Sequence of chain 4.A:
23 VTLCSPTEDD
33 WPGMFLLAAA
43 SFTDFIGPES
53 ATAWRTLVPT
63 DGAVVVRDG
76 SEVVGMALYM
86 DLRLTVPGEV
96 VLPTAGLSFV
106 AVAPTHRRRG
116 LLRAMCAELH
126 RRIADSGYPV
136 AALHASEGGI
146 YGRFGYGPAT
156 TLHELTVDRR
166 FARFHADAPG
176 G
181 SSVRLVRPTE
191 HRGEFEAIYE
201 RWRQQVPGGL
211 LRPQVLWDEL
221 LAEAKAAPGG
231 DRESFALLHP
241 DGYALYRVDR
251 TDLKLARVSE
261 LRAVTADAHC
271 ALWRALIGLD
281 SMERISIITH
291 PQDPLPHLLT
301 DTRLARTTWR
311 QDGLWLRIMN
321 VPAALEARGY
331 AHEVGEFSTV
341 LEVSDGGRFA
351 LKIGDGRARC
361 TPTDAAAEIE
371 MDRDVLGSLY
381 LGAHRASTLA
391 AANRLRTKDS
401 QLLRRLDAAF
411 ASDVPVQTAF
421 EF

Binding-site contacts:
Ligand atom C2 contacts residue TRP56 of chain 4.A at 3.6 Å (hydrophobic).
Ligand atom C contacts residue ALA53 of chain 4.A at 3.9 Å (hydrophobic).
Ligand atom N2 contacts residue TRP56 of chain 4.A at 3.7 Å.
Ligand atom N1 contacts residue PHE422 of chain 4.A at 3.1 Å (h-bond).
Ligand atom N1 contacts residue TRP56 of chain 4.A at 3.7 Å.
Ligand atom C10 contacts residue ALA53 of chain 4.A at 3.9 Å (hydrophobic).
Ligand atom CL contacts residue LEU83 of chain 4.A at 3.9 Å.
Ligand atom C4 contacts residue PHE422 of chain 4.A at 3.9 Å (hydrophobic).
Ligand atom N1 contacts residue SER103 of chain 4.A at 3.6 Å.
Ligand atom C9 contacts residue PHE104 of chain 4.A at 3.2 Å (hydrophobic).
Ligand atom CL contacts residue TRP33 of chain 4.A at 3.4 Å.
Ligand atom C1 contacts residue TRP56 of chain 4.A at 3.8 Å (hydrophobic).
Ligand atom C3 contacts residue PHE104 of chain 4.A at 3.9 Å (hydrophobic).
Ligand atom CL contacts residue ARG57 of chain 4.A at 3.6 Å.
Ligand atom N contacts residue TRP56 of chain 4.A at 3.8 Å.
Ligand atom C7 contacts residue GLU421 of chain 4.A at 3.7 Å.
Ligand atom N contacts residue SER103 of chain 4.A at 2.9 Å (h-bond).
Ligand atom C3 contacts residue TRP56 of chain 4.A at 3.7 Å (hydrophobic).
Ligand atom C contacts residue LEU83 of chain 4.A at 4.1 Å (hydrophobic).
Ligand atom C6 contacts residue PHE422 of chain 4.A at 4.0 Å (hydrophobic).
Ligand atom C5 contacts residue PHE422 of chain 4.A at 3.5 Å (hydrophobic).
Ligand atom C2 contacts residue LEU83 of chain 4.A at 4.0 Å (hydrophobic).
Ligand atom C8 contacts residue GLU421 of chain 4.A at 3.5 Å.
Ligand atom C4 contacts residue TRP56 of chain 4.A at 3.9 Å (hydrophobic).
Ligand atom N contacts residue PHE422 of chain 4.A at 4.0 Å.
Ligand atom C7 contacts residue ASP46 of chain 4.A at 3.2 Å.
Ligand atom C contacts residue TRP56 of chain 4.A at 4.0 Å (hydrophobic).
Ligand atom C4 contacts residue SER103 of chain 4.A at 3.5 Å.
Ligand atom C10 contacts residue TRP56 of chain 4.A at 4.0 Å (hydrophobic).
Ligand atom C1 contacts residue VAL60 of chain 4.A at 3.9 Å (hydrophobic).
Ligand atom C contacts residue PHE104 of chain 4.A at 4.1 Å (hydrophobic).
Ligand atom C2 contacts residue MET85 of chain 4.A at 3.8 Å (hydrophobic).
Ligand atom C1 contacts residue LEU83 of chain 4.A at 3.9 Å (hydrophobic).
Ligand atom CL contacts residue ALA53 of chain 4.A at 3.7 Å.
Ligand atom C2 contacts residue SER103 of chain 4.A at 3.9 Å.
Ligand atom C10 contacts residue PHE104 of chain 4.A at 3.4 Å (hydrophobic).
Ligand atom C9 contacts residue TRP56 of chain 4.A at 3.9 Å (hydrophobic).
Ligand atom C6 contacts residue GLU421 of chain 4.A at 3.9 Å.
Ligand atom C3 contacts residue SER103 of chain 4.A at 3.6 Å.
Ligand atom N3 contacts residue PHE422 of chain 4.A at 3.4 Å (h-bond).

This small molecule binds to this protein.
Small molecule (SMILES): [H]/N=C(\N/C(=N/[H])Nc1ccc(Cl)cc1)NC(C)C